The small molecule below binds the protein below.
Small molecule (SMILES): O=c1[nH]cnc2c1ncn2[C@@H]1O[C@H](COP(=O)(O)O)[C@@H](O)[C@H]1O

Sequence of chain 1.D:
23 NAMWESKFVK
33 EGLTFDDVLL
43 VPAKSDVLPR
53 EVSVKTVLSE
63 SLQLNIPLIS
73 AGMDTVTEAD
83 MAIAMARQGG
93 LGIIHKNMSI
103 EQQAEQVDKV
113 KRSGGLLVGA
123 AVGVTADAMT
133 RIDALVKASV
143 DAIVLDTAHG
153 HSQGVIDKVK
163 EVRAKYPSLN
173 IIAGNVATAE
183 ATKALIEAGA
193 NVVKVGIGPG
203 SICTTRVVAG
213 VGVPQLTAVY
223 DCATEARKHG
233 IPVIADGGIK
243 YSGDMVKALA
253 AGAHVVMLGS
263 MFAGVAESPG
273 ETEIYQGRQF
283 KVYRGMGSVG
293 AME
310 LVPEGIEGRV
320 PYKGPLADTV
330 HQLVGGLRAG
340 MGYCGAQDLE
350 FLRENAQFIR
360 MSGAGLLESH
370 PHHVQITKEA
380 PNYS

Binding-site contacts:
Ligand atom N1 contacts residue GLU313 of chain 1.D at 3.0 Å (salt-bridge).
Ligand atom O3P contacts residue SER203 of chain 1.D at 3.1 Å (h-bond).
Ligand atom C4' contacts residue ASP238 of chain 1.D at 3.6 Å.
Ligand atom N7 contacts residue ILE204 of chain 1.D at 3.5 Å.
Ligand atom C2 contacts residue CYS205 of chain 1.D at 3.3 Å (hydrophobic).
Ligand atom C6 contacts residue MET288 of chain 1.D at 3.7 Å (hydrophobic).
Ligand atom C2 contacts residue GLU313 of chain 1.D at 3.6 Å.
Ligand atom O5' contacts residue GLY239 of chain 1.D at 3.3 Å.
Ligand atom O6 contacts residue MET288 of chain 1.D at 2.9 Å (h-bond).
Ligand atom C2' contacts residue ASP238 of chain 1.D at 3.5 Å.
Ligand atom N7 contacts residue MET75 of chain 1.D at 3.6 Å.
Ligand atom O6 contacts residue GLY289 of chain 1.D at 2.5 Å (h-bond).
Ligand atom O1P contacts residue GLY202 of chain 1.D at 3.5 Å.
Ligand atom O3P contacts residue SER262 of chain 1.D at 2.9 Å (h-bond).
Ligand atom N7 contacts residue MET288 of chain 1.D at 3.0 Å (h-bond).
Ligand atom N1 contacts residue C911 of chain 1.U at 3.4 Å.
Ligand atom O3' contacts residue ASP238 of chain 1.D at 2.7 Å (salt-bridge).
Ligand atom C3' contacts residue ASP238 of chain 1.D at 3.6 Å.
Ligand atom C5 contacts residue ILE204 of chain 1.D at 3.6 Å (hydrophobic).
Ligand atom O3P contacts residue GLY261 of chain 1.D at 3.4 Å.
Ligand atom O3P contacts residue TYR285 of chain 1.D at 2.5 Å (h-bond).
Ligand atom C5' contacts residue TYR285 of chain 1.D at 3.6 Å (hydrophobic).
Ligand atom N7 contacts residue GLY287 of chain 1.D at 3.6 Å.
Ligand atom O2' contacts residue ASN177 of chain 1.D at 3.7 Å.
Ligand atom O2P contacts residue GLY261 of chain 1.D at 3.2 Å (h-bond).
Ligand atom O6 contacts residue GLY314 of chain 1.D at 3.3 Å.
Ligand atom O3' contacts residue ALA73 of chain 1.D at 3.3 Å.
Ligand atom P contacts residue SER203 of chain 1.D at 3.7 Å.
Ligand atom N3 contacts residue C911 of chain 1.U at 3.5 Å.
Ligand atom O1P contacts residue GLY240 of chain 1.D at 3.4 Å (h-bond).
Ligand atom O1P contacts residue SER203 of chain 1.D at 2.7 Å (h-bond).
Ligand atom C8 contacts residue ILE204 of chain 1.D at 3.6 Å (hydrophobic).
Ligand atom O5' contacts residue GLY202 of chain 1.D at 3.7 Å.
Ligand atom C2 contacts residue C911 of chain 1.U at 3.3 Å.
Ligand atom O2' contacts residue ASP238 of chain 1.D at 2.2 Å (salt-bridge).
Ligand atom C5 contacts residue MET288 of chain 1.D at 3.6 Å (hydrophobic).
Ligand atom C8 contacts residue MET75 of chain 1.D at 3.5 Å (hydrophobic).
Ligand atom C6 contacts residue GLY289 of chain 1.D at 3.4 Å.
Ligand atom O6 contacts residue GLY287 of chain 1.D at 3.1 Å.
Ligand atom N3 contacts residue CYS205 of chain 1.D at 3.6 Å.